Binding-site contacts:
Ligand atom P contacts residue ARG208 of chain 5.C at 4.5 Å.
Ligand atom N3 contacts residue ARG65 of chain 1.B at 4.1 Å.
Ligand atom OP1 contacts residue ARG208 of chain 1.B at 4.1 Å.
Ligand atom OP1 contacts residue SER211 of chain 1.B at 4.3 Å.
Ligand atom OP1 contacts residue ARG208 of chain 5.C at 4.1 Å.
Ligand atom O2' contacts residue ALA66 of chain 1.B at 3.6 Å.
Ligand atom O2' contacts residue GLY67 of chain 1.B at 3.3 Å (h-bond).
Ligand atom O2' contacts residue ARG208 of chain 1.B at 4.1 Å.
Ligand atom O2' contacts residue ARG65 of chain 1.B at 4.3 Å.
Ligand atom O5' contacts residue ARG208 of chain 5.C at 4.0 Å.
Ligand atom C1' contacts residue GLY67 of chain 1.B at 4.4 Å.
Ligand atom OP2 contacts residue ARG208 of chain 5.C at 4.4 Å.

Sequence of chain 5.C:
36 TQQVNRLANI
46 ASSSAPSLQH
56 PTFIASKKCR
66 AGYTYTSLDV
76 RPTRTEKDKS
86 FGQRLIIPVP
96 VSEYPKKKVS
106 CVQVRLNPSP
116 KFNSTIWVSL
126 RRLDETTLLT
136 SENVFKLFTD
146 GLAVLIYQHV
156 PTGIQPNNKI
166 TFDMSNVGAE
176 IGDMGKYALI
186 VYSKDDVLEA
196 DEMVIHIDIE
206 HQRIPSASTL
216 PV

This protein binds this small molecule.
Small molecule (SMILES): Nc1ncnc2c1ncn2[C@@H]1O[C@H](CO[P](=O)(O)O[C@H]2[C@@H](O)[C@H](n3cnc4c(N)ncnc43)O[C@@H]2CO[P](=O)(O)O[C@H]2[C@@H](O)[C@H](n3cnc4c(N)ncnc43)O[C@@H]2CO)[C@@H](O)[C@H]1O

Sequence of chain 1.B:
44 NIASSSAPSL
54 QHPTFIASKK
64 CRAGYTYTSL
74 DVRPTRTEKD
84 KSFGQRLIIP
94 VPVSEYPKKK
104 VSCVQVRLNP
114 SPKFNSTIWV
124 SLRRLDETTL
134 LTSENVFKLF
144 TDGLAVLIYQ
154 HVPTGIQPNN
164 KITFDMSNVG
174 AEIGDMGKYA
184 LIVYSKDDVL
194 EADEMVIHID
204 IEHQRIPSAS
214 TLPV